This protein binds this small molecule.
Small molecule (SMILES): CC(=O)N[C@@H]1[C@@H](O)[C@H](O)[C@@H](CO)O[C@H]1O

Sequence of chain 3.D:
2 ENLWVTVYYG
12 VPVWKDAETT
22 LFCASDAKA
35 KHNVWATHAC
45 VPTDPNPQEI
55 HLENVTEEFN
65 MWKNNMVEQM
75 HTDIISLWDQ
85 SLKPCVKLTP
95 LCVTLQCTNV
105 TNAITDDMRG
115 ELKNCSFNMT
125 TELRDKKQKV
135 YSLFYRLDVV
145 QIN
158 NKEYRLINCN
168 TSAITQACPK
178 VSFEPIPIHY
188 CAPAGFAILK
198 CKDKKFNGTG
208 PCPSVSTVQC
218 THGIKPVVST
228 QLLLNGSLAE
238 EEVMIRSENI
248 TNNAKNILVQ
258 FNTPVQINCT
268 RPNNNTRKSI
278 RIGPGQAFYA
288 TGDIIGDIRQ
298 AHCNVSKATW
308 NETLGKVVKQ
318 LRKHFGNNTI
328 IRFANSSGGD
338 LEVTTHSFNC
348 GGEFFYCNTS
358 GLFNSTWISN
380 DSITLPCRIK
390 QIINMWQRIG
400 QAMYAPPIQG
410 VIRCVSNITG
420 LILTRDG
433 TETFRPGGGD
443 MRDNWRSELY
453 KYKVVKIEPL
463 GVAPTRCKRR

Binding-site contacts:
Ligand atom C8 contacts residue THR102 of chain 3.D at 3.7 Å.
Ligand atom C3 contacts residue ASN103 of chain 3.D at 3.8 Å.
Ligand atom O5 contacts residue ASN103 of chain 3.D at 2.3 Å (h-bond).
Ligand atom C1 contacts residue ASN103 of chain 3.D at 1.4 Å.
Ligand atom O6 contacts residue ASP110 of chain 3.D at 4.0 Å.
Ligand atom O6 contacts residue ARG113 of chain 3.D at 2.6 Å (salt-bridge).
Ligand atom C6 contacts residue ASP111 of chain 3.D at 3.1 Å.
Ligand atom O4 contacts residue ASP111 of chain 3.D at 3.7 Å.
Ligand atom N2 contacts residue LYS117 of chain 3.D at 3.6 Å.
Ligand atom C1 contacts residue ASN106 of chain 3.D at 4.1 Å.
Ligand atom O6 contacts residue ASP111 of chain 3.D at 4.4 Å.
Ligand atom C7 contacts residue LYS117 of chain 3.D at 4.2 Å.
Ligand atom C8 contacts residue CYS101 of chain 3.D at 4.1 Å (hydrophobic).
Ligand atom C5 contacts residue ASN103 of chain 3.D at 3.6 Å.
Ligand atom C4 contacts residue ASN103 of chain 3.D at 4.2 Å.
Ligand atom C2 contacts residue ASN103 of chain 3.D at 2.5 Å.
Ligand atom C7 contacts residue ASN103 of chain 3.D at 3.2 Å.
Ligand atom C4 contacts residue ASP111 of chain 3.D at 4.3 Å.
Ligand atom C5 contacts residue ASP111 of chain 3.D at 3.7 Å.
Ligand atom O7 contacts residue ASN103 of chain 3.D at 3.2 Å (h-bond).
Ligand atom O5 contacts residue ARG113 of chain 3.D at 4.3 Å.
Ligand atom C1 contacts residue GLY114 of chain 3.D at 4.2 Å.
Ligand atom O5 contacts residue ASN106 of chain 3.D at 3.8 Å.
Ligand atom C6 contacts residue ARG113 of chain 3.D at 3.7 Å.
Ligand atom C8 contacts residue LYS117 of chain 3.D at 3.9 Å.
Ligand atom N2 contacts residue ASN103 of chain 3.D at 2.9 Å (h-bond).
Ligand atom C6 contacts residue ASP110 of chain 3.D at 3.7 Å.
Ligand atom C8 contacts residue ASN103 of chain 3.D at 3.6 Å.
Ligand atom O5 contacts residue GLY114 of chain 3.D at 4.3 Å.